The small molecule below binds the protein below.
Small molecule (SMILES): Nc1ncnc2c1ncn2[C@@H]1O[C@H](COP(=O)(O)OP(=O)(O)OP(O)(O)=S)[C@@H](O)[C@H]1O

Binding-site contacts:
Ligand atom C4 contacts residue PRO41 of chain 4.A at 3.5 Å (hydrophobic).
Ligand atom O1B contacts residue GLY92 of chain 4.A at 3.8 Å.
Ligand atom S1G contacts residue GLY61 of chain 4.A at 3.5 Å (h-bond).
Ligand atom O2G contacts residue ASP60 of chain 4.A at 3.1 Å (salt-bridge).
Ligand atom O1A contacts residue GLY40 of chain 4.A at 2.8 Å (h-bond).
Ligand atom O2G contacts residue ASP91 of chain 4.A at 3.7 Å.
Ligand atom O2B contacts residue GLY92 of chain 4.A at 3.8 Å.
Ligand atom C3' contacts residue GLU468 of chain 4.A at 2.9 Å.
Ligand atom C2 contacts residue LEU451 of chain 4.A at 3.3 Å (hydrophobic).
Ligand atom PA contacts residue GLY40 of chain 4.A at 3.6 Å.
Ligand atom O2G contacts residue GLY92 of chain 4.A at 3.7 Å.
Ligand atom C5 contacts residue PRO41 of chain 4.A at 3.2 Å (hydrophobic).
Ligand atom O1A contacts residue LEU39 of chain 4.A at 3.2 Å.
Ligand atom O3A contacts residue THR94 of chain 4.A at 3.8 Å.
Ligand atom C2' contacts residue GLU468 of chain 4.A at 2.8 Å.
Ligand atom O2B contacts residue THR95 of chain 4.A at 3.0 Å.
Ligand atom S1G contacts residue ASP60 of chain 4.A at 3.4 Å.
Ligand atom N1 contacts residue ASN452 of chain 4.A at 3.5 Å (h-bond).
Ligand atom S1G contacts residue THR94 of chain 4.A at 2.9 Å (h-bond).
Ligand atom PG contacts residue ASP60 of chain 4.A at 3.8 Å.
Ligand atom O2' contacts residue GLY381 of chain 4.A at 3.3 Å.
Ligand atom O2G contacts residue THR93 of chain 4.A at 2.8 Å (h-bond).
Ligand atom PG contacts residue THR93 of chain 4.A at 3.8 Å.
Ligand atom C6 contacts residue PRO41 of chain 4.A at 3.5 Å (hydrophobic).
Ligand atom C8 contacts residue PRO41 of chain 4.A at 3.8 Å (hydrophobic).
Ligand atom C2' contacts residue GLY382 of chain 4.A at 3.8 Å.
Ligand atom O3B contacts residue THR93 of chain 4.A at 3.8 Å.
Ligand atom O3G contacts residue ASP91 of chain 4.A at 3.2 Å (salt-bridge).
Ligand atom N3 contacts residue GLY382 of chain 4.A at 3.3 Å.
Ligand atom PG contacts residue THR94 of chain 4.A at 3.5 Å.
Ligand atom O3' contacts residue GLU468 of chain 4.A at 3.3 Å (salt-bridge).
Ligand atom O2' contacts residue GLY382 of chain 4.A at 2.7 Å (h-bond).
Ligand atom O2B contacts residue THR94 of chain 4.A at 3.5 Å.
Ligand atom O3B contacts residue THR94 of chain 4.A at 3.0 Å (h-bond).
Ligand atom O5' contacts residue GLY40 of chain 4.A at 3.1 Å (h-bond).
Ligand atom O1A contacts residue THR38 of chain 4.A at 3.0 Å (h-bond).
Ligand atom O2' contacts residue GLU468 of chain 4.A at 2.5 Å (salt-bridge).
Ligand atom N6 contacts residue PHE454 of chain 4.A at 3.5 Å.
Ligand atom O1B contacts residue ASP91 of chain 4.A at 3.0 Å (salt-bridge).
Ligand atom N7 contacts residue PRO41 of chain 4.A at 3.4 Å.

Sequence of chain 4.A:
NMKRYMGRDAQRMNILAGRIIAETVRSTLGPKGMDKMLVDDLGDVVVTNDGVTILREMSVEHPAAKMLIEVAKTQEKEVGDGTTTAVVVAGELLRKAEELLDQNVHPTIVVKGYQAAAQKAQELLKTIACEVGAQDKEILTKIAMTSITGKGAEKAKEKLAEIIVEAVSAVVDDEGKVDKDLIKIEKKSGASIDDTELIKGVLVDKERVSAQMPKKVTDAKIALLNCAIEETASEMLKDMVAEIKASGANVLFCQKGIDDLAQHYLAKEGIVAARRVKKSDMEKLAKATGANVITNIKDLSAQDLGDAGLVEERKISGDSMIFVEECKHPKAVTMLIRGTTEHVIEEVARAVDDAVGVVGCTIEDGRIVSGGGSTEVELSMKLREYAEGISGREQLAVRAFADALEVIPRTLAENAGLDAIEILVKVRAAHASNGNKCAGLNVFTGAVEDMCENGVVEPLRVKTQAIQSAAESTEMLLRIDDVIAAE